Sequence of chain 28.F:
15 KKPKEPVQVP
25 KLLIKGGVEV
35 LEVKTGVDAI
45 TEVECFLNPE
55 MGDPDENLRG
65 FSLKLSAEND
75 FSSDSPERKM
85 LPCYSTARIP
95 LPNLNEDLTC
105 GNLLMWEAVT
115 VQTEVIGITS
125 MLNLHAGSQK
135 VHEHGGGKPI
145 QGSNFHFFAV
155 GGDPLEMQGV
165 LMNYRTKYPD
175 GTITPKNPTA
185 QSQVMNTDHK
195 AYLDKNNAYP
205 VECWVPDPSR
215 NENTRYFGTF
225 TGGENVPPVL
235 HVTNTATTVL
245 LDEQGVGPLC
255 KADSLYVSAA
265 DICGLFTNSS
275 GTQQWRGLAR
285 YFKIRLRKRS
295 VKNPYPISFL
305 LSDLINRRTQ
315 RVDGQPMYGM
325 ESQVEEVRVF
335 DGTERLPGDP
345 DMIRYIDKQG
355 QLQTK

A protein and the small-molecule ligand that binds it are described below.
Small molecule (SMILES): CC(=O)N[C@H]1[C@H]([C@H](O)[C@H](O)CO)O[C@@](O[C@H](CO)[C@@H](O)[C@@H]2O[C@@H](C(=O)O)C[C@H](O)[C@H]2NC(C)=O)(C(=O)O)C[C@@H]1O

Sequence of chain 29.F:
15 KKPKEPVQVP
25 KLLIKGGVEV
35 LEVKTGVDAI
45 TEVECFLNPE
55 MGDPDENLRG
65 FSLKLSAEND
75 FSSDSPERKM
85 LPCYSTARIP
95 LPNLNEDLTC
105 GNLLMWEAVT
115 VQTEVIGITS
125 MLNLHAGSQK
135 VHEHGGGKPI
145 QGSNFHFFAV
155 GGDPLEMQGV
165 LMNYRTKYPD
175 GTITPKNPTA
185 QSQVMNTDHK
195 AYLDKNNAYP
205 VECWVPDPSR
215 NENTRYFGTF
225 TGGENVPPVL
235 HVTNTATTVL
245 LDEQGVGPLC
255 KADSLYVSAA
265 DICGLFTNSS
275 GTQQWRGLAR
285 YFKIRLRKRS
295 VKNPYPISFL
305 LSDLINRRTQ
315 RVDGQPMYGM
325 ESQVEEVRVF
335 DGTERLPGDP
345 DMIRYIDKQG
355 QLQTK

Binding-site contacts:
Ligand atom C1 contacts residue THR276 of chain 28.F at 3.1 Å.
Ligand atom N5 contacts residue ASN272 of chain 28.F at 3.2 Å (h-bond).
Ligand atom C6 contacts residue ASN272 of chain 28.F at 3.6 Å.
Ligand atom O8 contacts residue GLN278 of chain 28.F at 3.5 Å (h-bond).
Ligand atom C10 contacts residue GLN278 of chain 28.F at 4.1 Å.
Ligand atom O10 contacts residue LEU62 of chain 28.F at 3.2 Å.
Ligand atom C11 contacts residue PHE75 of chain 27.F at 3.5 Å (hydrophobic).
Ligand atom O1A contacts residue SER274 of chain 28.F at 3.8 Å.
Ligand atom C9 contacts residue GLN278 of chain 28.F at 3.3 Å.
Ligand atom O8 contacts residue LYS68 of chain 28.F at 3.1 Å.
Ligand atom O10 contacts residue PHE75 of chain 27.F at 3.9 Å.
Ligand atom C11 contacts residue THR276 of chain 28.F at 3.2 Å.
Ligand atom O9 contacts residue LYS68 of chain 28.F at 2.5 Å (salt-bridge).
Ligand atom C11 contacts residue PHE65 of chain 28.F at 4.0 Å (hydrophobic).
Ligand atom C7 contacts residue GLN278 of chain 28.F at 3.9 Å.
Ligand atom C11 contacts residue LEU62 of chain 28.F at 3.9 Å (hydrophobic).
Ligand atom C11 contacts residue ASN272 of chain 28.F at 3.6 Å.
Ligand atom C8 contacts residue LYS68 of chain 28.F at 3.5 Å.
Ligand atom C9 contacts residue LEU67 of chain 28.F at 3.4 Å (hydrophobic).
Ligand atom C11 contacts residue GLN278 of chain 28.F at 3.5 Å.
Ligand atom C6 contacts residue LYS68 of chain 28.F at 4.0 Å.
Ligand atom C10 contacts residue LEU62 of chain 28.F at 3.6 Å (hydrophobic).
Ligand atom O7 contacts residue LEU62 of chain 28.F at 3.9 Å.
Ligand atom O8 contacts residue THR276 of chain 28.F at 3.9 Å.
Ligand atom O4 contacts residue ASP74 of chain 27.F at 4.0 Å.
Ligand atom O1A contacts residue THR276 of chain 28.F at 3.3 Å (h-bond).
Ligand atom N5 contacts residue GLN278 of chain 28.F at 3.9 Å.
Ligand atom C8 contacts residue GLN278 of chain 28.F at 3.7 Å.
Ligand atom O9 contacts residue GLN278 of chain 28.F at 4.1 Å.
Ligand atom O1B contacts residue THR276 of chain 28.F at 2.4 Å (h-bond).
Ligand atom O9 contacts residue LEU67 of chain 28.F at 2.3 Å.
Ligand atom O8 contacts residue ASN272 of chain 28.F at 3.3 Å (h-bond).
Ligand atom O1B contacts residue LYS68 of chain 28.F at 3.0 Å (salt-bridge).
Ligand atom C10 contacts residue ASN272 of chain 28.F at 3.9 Å.
Ligand atom C11 contacts residue HIS138 of chain 29.F at 3.1 Å.
Ligand atom C1 contacts residue ASN272 of chain 28.F at 3.9 Å.
Ligand atom C11 contacts residue PHE270 of chain 28.F at 3.9 Å (hydrophobic).
Ligand atom C9 contacts residue LYS68 of chain 28.F at 3.6 Å.
Ligand atom O1B contacts residue ASN272 of chain 28.F at 3.4 Å (h-bond).
Ligand atom O1A contacts residue ASN272 of chain 28.F at 4.1 Å.

Sequence of chain 27.F:
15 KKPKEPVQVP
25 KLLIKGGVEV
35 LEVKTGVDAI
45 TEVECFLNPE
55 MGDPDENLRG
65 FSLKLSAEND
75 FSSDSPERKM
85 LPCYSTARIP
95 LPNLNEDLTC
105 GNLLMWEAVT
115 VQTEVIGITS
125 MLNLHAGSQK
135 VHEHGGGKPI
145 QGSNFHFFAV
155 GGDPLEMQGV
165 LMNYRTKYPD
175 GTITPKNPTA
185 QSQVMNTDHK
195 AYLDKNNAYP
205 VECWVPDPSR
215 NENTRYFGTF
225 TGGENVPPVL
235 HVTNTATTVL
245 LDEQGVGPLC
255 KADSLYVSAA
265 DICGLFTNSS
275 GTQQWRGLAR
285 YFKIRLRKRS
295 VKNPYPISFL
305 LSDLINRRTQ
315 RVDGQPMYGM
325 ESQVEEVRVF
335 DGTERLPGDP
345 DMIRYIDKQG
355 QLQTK